Sequence of chain 1.D:
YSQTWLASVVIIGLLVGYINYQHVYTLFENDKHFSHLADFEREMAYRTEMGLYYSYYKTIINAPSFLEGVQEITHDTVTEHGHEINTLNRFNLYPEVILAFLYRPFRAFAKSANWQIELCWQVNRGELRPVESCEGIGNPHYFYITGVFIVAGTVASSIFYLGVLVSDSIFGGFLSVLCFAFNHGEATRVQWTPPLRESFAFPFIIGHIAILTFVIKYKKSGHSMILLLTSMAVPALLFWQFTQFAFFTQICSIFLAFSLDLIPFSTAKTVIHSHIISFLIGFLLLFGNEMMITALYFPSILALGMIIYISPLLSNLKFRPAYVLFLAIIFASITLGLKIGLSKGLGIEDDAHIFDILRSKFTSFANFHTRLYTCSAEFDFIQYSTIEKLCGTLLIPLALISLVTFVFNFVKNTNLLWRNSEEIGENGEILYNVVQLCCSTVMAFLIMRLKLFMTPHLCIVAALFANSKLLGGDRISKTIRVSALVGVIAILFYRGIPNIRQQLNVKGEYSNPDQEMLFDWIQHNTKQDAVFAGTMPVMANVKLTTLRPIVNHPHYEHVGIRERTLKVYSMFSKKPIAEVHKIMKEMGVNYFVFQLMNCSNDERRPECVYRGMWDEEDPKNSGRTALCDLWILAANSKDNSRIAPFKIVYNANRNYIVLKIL

A protein and the small-molecule ligand that binds it are described below.
Small molecule (SMILES): C[C@H](NC(=O)[C@H](CC1=CN=C2C=CC=CC12)NC(=O)[C@H](CO)NC(=O)CN)C(=O)N[C@@H](CCCCN)C(=O)N[C@@H](CC1=CN=C2CC=CC=C12)C(=O)N[C@H](C=O)CO

Binding-site contacts:
Ligand atom N contacts residue THR70 of chain 1.D at 3.7 Å.
Ligand atom CB contacts residue GLU400 of chain 1.D at 3.5 Å.
Ligand atom CE3 contacts residue PHE401 of chain 1.D at 3.8 Å (hydrophobic).
Ligand atom CD1 contacts residue PRO576 of chain 1.D at 3.6 Å (hydrophobic).
Ligand atom O contacts residue THR70 of chain 1.D at 2.7 Å (h-bond).
Ligand atom CA contacts residue GLU400 of chain 1.D at 3.8 Å.
Ligand atom OG contacts residue TRP214 of chain 1.D at 3.9 Å.
Ligand atom CD1 contacts residue LYS473 of chain 1.D at 3.6 Å.
Ligand atom C contacts residue THR70 of chain 1.D at 3.6 Å.
Ligand atom C contacts residue THR70 of chain 1.D at 3.7 Å.
Ligand atom NE1 contacts residue LYS473 of chain 1.D at 3.3 Å (salt-bridge).
Ligand atom O contacts residue ARG211 of chain 1.D at 3.6 Å.
Ligand atom NE1 contacts residue GLY207 of chain 1.D at 3.1 Å (h-bond).
Ligand atom N contacts residue ARG211 of chain 1.D at 3.9 Å.
Ligand atom O contacts residue TRP214 of chain 1.D at 3.0 Å.
Ligand atom O contacts residue PRO559 of chain 1.D at 3.7 Å.
Ligand atom CH2 contacts residue TYR395 of chain 1.D at 3.9 Å (hydrophobic).
Ligand atom C contacts residue ARG211 of chain 1.D at 3.8 Å.
Ligand atom CZ3 contacts residue LEU394 of chain 1.D at 3.5 Å (hydrophobic).
Ligand atom CE2 contacts residue ARG211 of chain 1.D at 3.8 Å.
Ligand atom NE1 contacts residue THR210 of chain 1.D at 3.8 Å.
Ligand atom CA contacts residue ARG211 of chain 1.D at 3.8 Å.
Ligand atom CD2 contacts residue LYS473 of chain 1.D at 3.8 Å.
Ligand atom CZ3 contacts residue ARG471 of chain 1.D at 3.6 Å.
Ligand atom O contacts residue ARG211 of chain 1.D at 3.4 Å (salt-bridge).
Ligand atom CA contacts residue THR70 of chain 1.D at 3.8 Å.
Ligand atom O contacts residue ARG69 of chain 1.D at 2.8 Å (salt-bridge).
Ligand atom CA contacts residue ARG211 of chain 1.D at 3.9 Å.
Ligand atom CZ3 contacts residue TYR395 of chain 1.D at 3.9 Å (hydrophobic).
Ligand atom CZ3 contacts residue ARG211 of chain 1.D at 3.7 Å.
Ligand atom C contacts residue ARG69 of chain 1.D at 3.8 Å.
Ligand atom NE1 contacts residue PRO576 of chain 1.D at 3.0 Å (h-bond).
Ligand atom CD1 contacts residue GLY207 of chain 1.D at 3.8 Å.
Ligand atom C contacts residue ARG211 of chain 1.D at 3.4 Å.
Ligand atom CE3 contacts residue ARG211 of chain 1.D at 3.5 Å.
Ligand atom CZ2 contacts residue THR210 of chain 1.D at 3.8 Å.
Ligand atom CE2 contacts residue LYS473 of chain 1.D at 3.5 Å.
Ligand atom CB contacts residue TRP214 of chain 1.D at 3.7 Å (hydrophobic).
Ligand atom N contacts residue ARG211 of chain 1.D at 3.5 Å (salt-bridge).
Ligand atom CD1 contacts residue GLU71 of chain 1.D at 3.8 Å.